Sequence of chain 1.G:
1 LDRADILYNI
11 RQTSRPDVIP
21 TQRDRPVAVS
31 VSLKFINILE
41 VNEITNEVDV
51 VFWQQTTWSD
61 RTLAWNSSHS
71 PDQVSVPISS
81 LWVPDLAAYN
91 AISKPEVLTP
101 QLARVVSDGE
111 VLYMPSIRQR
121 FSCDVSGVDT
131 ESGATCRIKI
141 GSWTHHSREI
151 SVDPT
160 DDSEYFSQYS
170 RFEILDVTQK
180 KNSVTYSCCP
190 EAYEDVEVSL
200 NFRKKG

A small-molecule ligand and the protein it binds are described below.
Small molecule (SMILES): CCOc1cc(N2CCCNCC2)cnc1Br

Sequence of chain 1.H:
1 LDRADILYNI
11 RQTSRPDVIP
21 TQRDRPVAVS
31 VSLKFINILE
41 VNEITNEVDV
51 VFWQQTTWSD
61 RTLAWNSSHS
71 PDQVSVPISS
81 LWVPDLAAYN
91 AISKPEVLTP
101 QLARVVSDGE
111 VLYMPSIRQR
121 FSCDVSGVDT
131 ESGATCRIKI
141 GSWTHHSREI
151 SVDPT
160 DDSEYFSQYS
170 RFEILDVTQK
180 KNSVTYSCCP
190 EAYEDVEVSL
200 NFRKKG

Binding-site contacts:
Ligand atom C5 contacts residue MET114 of chain 1.H at 3.7 Å (hydrophobic).
Ligand atom C8 contacts residue TRP143 of chain 1.G at 3.2 Å (hydrophobic).
Ligand atom C12 contacts residue ARG104 of chain 1.H at 3.5 Å.
Ligand atom N3 contacts residue MET114 of chain 1.H at 3.6 Å.
Ligand atom N3 contacts residue TRP143 of chain 1.G at 3.8 Å.
Ligand atom C2 contacts residue TYR89 of chain 1.G at 3.2 Å (hydrophobic).
Ligand atom C3 contacts residue TYR185 of chain 1.G at 3.5 Å (hydrophobic).
Ligand atom BR1 contacts residue ARG104 of chain 1.H at 3.4 Å.
Ligand atom C6 contacts residue LEU112 of chain 1.H at 3.9 Å (hydrophobic).
Ligand atom C11 contacts residue TYR192 of chain 1.G at 3.2 Å (hydrophobic).
Ligand atom BR1 contacts residue THR144 of chain 1.G at 3.8 Å.
Ligand atom BR1 contacts residue ALA103 of chain 1.H at 4.0 Å.
Ligand atom N1 contacts residue TYR89 of chain 1.G at 2.9 Å (h-bond).
Ligand atom C10 contacts residue LEU112 of chain 1.H at 3.7 Å (hydrophobic).
Ligand atom C3 contacts residue TYR192 of chain 1.G at 3.4 Å (hydrophobic).
Ligand atom N2 contacts residue TRP143 of chain 1.G at 3.3 Å (h-bond).
Ligand atom N3 contacts residue THR144 of chain 1.G at 3.7 Å.
Ligand atom C7 contacts residue MET114 of chain 1.H at 3.6 Å (hydrophobic).
Ligand atom C6 contacts residue THR144 of chain 1.G at 3.6 Å.
Ligand atom C4 contacts residue TRP143 of chain 1.G at 3.8 Å (hydrophobic).
Ligand atom C5 contacts residue CYS187 of chain 1.G at 3.7 Å (hydrophobic).
Ligand atom C2 contacts residue TRP143 of chain 1.G at 3.5 Å (hydrophobic).
Ligand atom C12 contacts residue TYR192 of chain 1.G at 3.1 Å (hydrophobic).
Ligand atom C4 contacts residue TYR192 of chain 1.G at 3.6 Å (hydrophobic).
Ligand atom C11 contacts residue CYS188 of chain 1.G at 3.5 Å (hydrophobic).
Ligand atom N2 contacts residue MET114 of chain 1.H at 3.5 Å.
Ligand atom N1 contacts residue SER142 of chain 1.G at 3.7 Å.
Ligand atom C11 contacts residue LEU112 of chain 1.H at 3.6 Å (hydrophobic).
Ligand atom C8 contacts residue MET114 of chain 1.H at 3.4 Å (hydrophobic).
Ligand atom BR1 contacts residue LEU102 of chain 1.H at 3.8 Å.
Ligand atom N1 contacts residue TRP143 of chain 1.G at 2.6 Å (h-bond).
Ligand atom C3 contacts residue TYR89 of chain 1.G at 3.3 Å (hydrophobic).
Ligand atom C7 contacts residue TRP143 of chain 1.G at 3.4 Å (hydrophobic).
Ligand atom O1 contacts residue LEU112 of chain 1.H at 3.5 Å.
Ligand atom C1 contacts residue TRP143 of chain 1.G at 3.4 Å (hydrophobic).
Ligand atom BR1 contacts residue LEU112 of chain 1.H at 3.3 Å.
Ligand atom C9 contacts residue TRP143 of chain 1.G at 3.6 Å (hydrophobic).
Ligand atom O1 contacts residue ARG104 of chain 1.H at 3.6 Å.
Ligand atom C3 contacts residue TRP143 of chain 1.G at 3.5 Å (hydrophobic).
Ligand atom C4 contacts residue TYR185 of chain 1.G at 3.8 Å (hydrophobic).